Sequence of chain 1.B:
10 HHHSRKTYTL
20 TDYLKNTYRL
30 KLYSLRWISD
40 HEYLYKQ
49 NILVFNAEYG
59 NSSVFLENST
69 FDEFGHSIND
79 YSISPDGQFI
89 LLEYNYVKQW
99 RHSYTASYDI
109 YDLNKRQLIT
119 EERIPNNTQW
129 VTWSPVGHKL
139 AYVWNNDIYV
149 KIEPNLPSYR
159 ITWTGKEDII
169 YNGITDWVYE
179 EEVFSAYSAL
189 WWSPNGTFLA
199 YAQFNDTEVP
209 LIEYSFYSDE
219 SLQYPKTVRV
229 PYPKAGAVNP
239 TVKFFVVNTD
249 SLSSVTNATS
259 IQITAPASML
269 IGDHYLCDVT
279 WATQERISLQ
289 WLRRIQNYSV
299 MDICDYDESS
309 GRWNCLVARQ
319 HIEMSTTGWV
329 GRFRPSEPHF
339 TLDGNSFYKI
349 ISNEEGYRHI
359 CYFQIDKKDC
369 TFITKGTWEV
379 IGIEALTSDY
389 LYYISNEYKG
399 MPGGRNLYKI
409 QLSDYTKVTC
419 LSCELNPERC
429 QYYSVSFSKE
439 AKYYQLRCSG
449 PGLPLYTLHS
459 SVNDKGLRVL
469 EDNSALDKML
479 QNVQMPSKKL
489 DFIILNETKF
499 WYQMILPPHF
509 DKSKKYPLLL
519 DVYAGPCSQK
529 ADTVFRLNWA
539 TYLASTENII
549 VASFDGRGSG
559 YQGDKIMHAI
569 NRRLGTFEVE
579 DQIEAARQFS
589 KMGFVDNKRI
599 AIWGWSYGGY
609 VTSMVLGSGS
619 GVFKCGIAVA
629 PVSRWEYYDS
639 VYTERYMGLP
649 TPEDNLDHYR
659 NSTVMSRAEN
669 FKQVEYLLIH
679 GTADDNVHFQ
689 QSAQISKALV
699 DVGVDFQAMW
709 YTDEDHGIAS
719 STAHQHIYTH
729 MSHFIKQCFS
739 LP

Binding-site contacts:
Ligand atom C7 contacts residue ASN124 of chain 1.B at 3.5 Å.
Ligand atom O5 contacts residue ASN124 of chain 1.B at 2.4 Å (h-bond).
Ligand atom C8 contacts residue ARG121 of chain 1.B at 3.8 Å.
Ligand atom N2 contacts residue ARG121 of chain 1.B at 3.9 Å.
Ligand atom C8 contacts residue PRO123 of chain 1.B at 4.0 Å (hydrophobic).
Ligand atom C5 contacts residue ASN124 of chain 1.B at 3.7 Å.
Ligand atom C3 contacts residue ARG121 of chain 1.B at 4.0 Å.
Ligand atom C8 contacts residue ASN124 of chain 1.B at 4.3 Å.
Ligand atom C3 contacts residue ASN124 of chain 1.B at 3.8 Å.
Ligand atom O7 contacts residue ASN124 of chain 1.B at 3.7 Å.
Ligand atom C8 contacts residue ILE122 of chain 1.B at 3.4 Å (hydrophobic).
Ligand atom N2 contacts residue ASN124 of chain 1.B at 3.0 Å (h-bond).
Ligand atom O3 contacts residue ARG121 of chain 1.B at 4.0 Å.
Ligand atom C4 contacts residue ASN124 of chain 1.B at 4.2 Å.
Ligand atom C2 contacts residue ASN124 of chain 1.B at 2.4 Å.
Ligand atom C1 contacts residue ASN124 of chain 1.B at 1.4 Å.

A small-molecule ligand and the protein it binds are described below.
Small molecule (SMILES): CC(=O)N[C@@H]1[C@@H](O)[C@H](O)[C@@H](CO)O[C@H]1O